Binding-site contacts:
Ligand atom CAP contacts residue TRP136 of chain 1.B at 3.8 Å (hydrophobic).
Ligand atom CAB contacts residue LEU93 of chain 1.B at 3.9 Å (hydrophobic).
Ligand atom CAB contacts residue LEU90 of chain 1.B at 3.9 Å (hydrophobic).
Ligand atom CAD contacts residue LYS129 of chain 1.B at 4.2 Å.
Ligand atom CAX contacts residue ARG125 of chain 1.B at 4.5 Å.
Ligand atom CAQ contacts residue TRP136 of chain 1.B at 3.7 Å (hydrophobic).
Ligand atom CAN contacts residue TRP136 of chain 1.B at 4.2 Å (hydrophobic).
Ligand atom OAF contacts residue ARG125 of chain 1.B at 3.4 Å.
Ligand atom CBG contacts residue CYS55 of chain 1.B at 4.4 Å (hydrophobic).
Ligand atom CBB contacts residue TRP136 of chain 1.B at 4.3 Å (hydrophobic).
Ligand atom OAW contacts residue LEU48 of chain 1.B at 3.9 Å.
Ligand atom CAA contacts residue VAL59 of chain 1.B at 3.8 Å (hydrophobic).
Ligand atom CAK contacts residue CYS55 of chain 1.B at 3.9 Å (hydrophobic).
Ligand atom OAG contacts residue LYS129 of chain 1.B at 3.4 Å.
Ligand atom CAV contacts residue LEU48 of chain 1.B at 4.2 Å (hydrophobic).
Ligand atom CAN contacts residue VAL59 of chain 1.B at 4.1 Å (hydrophobic).
Ligand atom CAV contacts residue ILE132 of chain 1.B at 4.4 Å (hydrophobic).
Ligand atom CAI contacts residue THR51 of chain 1.B at 4.1 Å.
Ligand atom CAD contacts residue CYS133 of chain 1.B at 4.1 Å (hydrophobic).
Ligand atom CAM contacts residue LEU48 of chain 1.B at 4.5 Å (hydrophobic).
Ligand atom CAK contacts residue ILE132 of chain 1.B at 4.3 Å (hydrophobic).
Ligand atom CAK contacts residue SER52 of chain 1.B at 4.0 Å.
Ligand atom CAR contacts residue LYS129 of chain 1.B at 3.9 Å.
Ligand atom CAD contacts residue ILE132 of chain 1.B at 3.7 Å (hydrophobic).
Ligand atom CBD contacts residue ILE132 of chain 1.B at 4.0 Å (hydrophobic).
Ligand atom OAG contacts residue LEU48 of chain 1.B at 3.2 Å.
Ligand atom CAQ contacts residue CYS55 of chain 1.B at 3.5 Å (hydrophobic).
Ligand atom CAI contacts residue SER52 of chain 1.B at 4.5 Å.
Ligand atom CAC contacts residue 2CV1 of chain 1.T at 4.0 Å.
Ligand atom CAP contacts residue CYS55 of chain 1.B at 4.0 Å (hydrophobic).
Ligand atom CAE contacts residue TRP136 of chain 1.B at 3.6 Å (hydrophobic).
Ligand atom CAM contacts residue LYS129 of chain 1.B at 3.8 Å.
Ligand atom CAI contacts residue ILE132 of chain 1.B at 4.4 Å (hydrophobic).
Ligand atom CAY contacts residue LYS129 of chain 1.B at 3.9 Å.
Ligand atom CAY contacts residue LEU48 of chain 1.B at 3.6 Å (hydrophobic).

Sequence of chain 1.B:
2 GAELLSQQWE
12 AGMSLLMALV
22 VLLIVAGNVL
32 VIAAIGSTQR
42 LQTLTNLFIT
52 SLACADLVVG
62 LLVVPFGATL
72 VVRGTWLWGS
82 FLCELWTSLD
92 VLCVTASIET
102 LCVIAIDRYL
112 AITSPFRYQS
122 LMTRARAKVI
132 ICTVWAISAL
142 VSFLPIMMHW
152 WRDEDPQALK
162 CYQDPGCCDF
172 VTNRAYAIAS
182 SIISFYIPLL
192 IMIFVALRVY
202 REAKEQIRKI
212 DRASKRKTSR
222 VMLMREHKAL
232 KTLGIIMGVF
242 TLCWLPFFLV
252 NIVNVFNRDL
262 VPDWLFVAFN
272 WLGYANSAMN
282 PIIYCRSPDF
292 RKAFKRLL

The small molecule below binds the protein below.
Small molecule (SMILES): CC(C)CCC[C@@H](C)[C@H]1CC[C@H]2[C@@H]3CC=C4C[C@@H](OC(=O)CCC(=O)O)CC[C@]4(C)[C@H]3CC[C@]12C